This protein binds this small molecule.
Small molecule (SMILES): CC(=O)N[C@H]1[C@H](O[C@H]2[C@H](O)[C@@H](NC(C)=O)CO[C@@H]2CO)O[C@H](CO)[C@@H](O)[C@@H]1O

Binding-site contacts:
Ligand atom C5 contacts residue SER118 of chain 1.A at 3.8 Å.
Ligand atom O7 contacts residue ASN115 of chain 1.A at 3.4 Å (h-bond).
Ligand atom N2 contacts residue ASN115 of chain 1.A at 2.8 Å (h-bond).
Ligand atom C7 contacts residue THR117 of chain 1.A at 4.2 Å.
Ligand atom C1 contacts residue THR117 of chain 1.A at 3.5 Å.
Ligand atom C2 contacts residue ASN115 of chain 1.A at 2.6 Å.
Ligand atom C6 contacts residue SER118 of chain 1.A at 3.5 Å.
Ligand atom C5 contacts residue THR117 of chain 1.A at 4.1 Å.
Ligand atom C8 contacts residue ASN115 of chain 1.A at 3.9 Å.
Ligand atom C2 contacts residue THR117 of chain 1.A at 4.0 Å.
Ligand atom C1 contacts residue ALA116 of chain 1.A at 4.3 Å (hydrophobic).
Ligand atom C3 contacts residue ASN115 of chain 1.A at 3.8 Å.
Ligand atom O5 contacts residue SER118 of chain 1.A at 4.2 Å.
Ligand atom N2 contacts residue THR117 of chain 1.A at 3.4 Å (h-bond).
Ligand atom C1 contacts residue ASN115 of chain 1.A at 1.4 Å.
Ligand atom C3 contacts residue THR117 of chain 1.A at 4.0 Å.
Ligand atom O5 contacts residue THR117 of chain 1.A at 4.2 Å.
Ligand atom C7 contacts residue ASN115 of chain 1.A at 3.1 Å.
Ligand atom C6 contacts residue SER120 of chain 1.A at 4.2 Å.
Ligand atom C4 contacts residue ASN115 of chain 1.A at 4.3 Å.
Ligand atom O5 contacts residue ASN115 of chain 1.A at 2.5 Å (h-bond).
Ligand atom O4 contacts residue THR117 of chain 1.A at 4.4 Å.
Ligand atom C8 contacts residue THR117 of chain 1.A at 4.1 Å.
Ligand atom C8 contacts residue SER118 of chain 1.A at 3.7 Å.
Ligand atom C5 contacts residue ASN115 of chain 1.A at 3.6 Å.

Sequence of chain 1.A:
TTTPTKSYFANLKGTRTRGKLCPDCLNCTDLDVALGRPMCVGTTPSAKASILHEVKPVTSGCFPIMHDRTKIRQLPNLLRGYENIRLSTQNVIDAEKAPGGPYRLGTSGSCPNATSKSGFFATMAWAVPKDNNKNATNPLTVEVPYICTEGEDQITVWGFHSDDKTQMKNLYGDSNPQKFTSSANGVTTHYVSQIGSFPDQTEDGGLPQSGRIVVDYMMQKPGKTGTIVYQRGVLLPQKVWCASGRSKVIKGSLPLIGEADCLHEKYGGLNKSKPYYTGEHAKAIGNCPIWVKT